Binding-site contacts:
Ligand atom OBM contacts residue ARG90 of chain 1.B at 3.2 Å (salt-bridge).
Ligand atom CAL contacts residue PRO27 of chain 1.B at 3.7 Å (hydrophobic).
Ligand atom CBJ contacts residue ARG90 of chain 1.B at 3.9 Å.
Ligand atom NAC contacts residue VAL32 of chain 1.B at 3.7 Å.
Ligand atom CAI contacts residue VAL91 of chain 1.B at 3.6 Å (hydrophobic).
Ligand atom CBF contacts residue VAL91 of chain 1.B at 3.9 Å (hydrophobic).
Ligand atom FBK contacts residue ARG90 of chain 1.B at 3.7 Å.
Ligand atom CAG contacts residue ILE39 of chain 1.B at 3.5 Å (hydrophobic).
Ligand atom FBK contacts residue TYR94 of chain 1.B at 3.2 Å.
Ligand atom CAB contacts residue ASN85 of chain 1.B at 3.8 Å.
Ligand atom FBL contacts residue VAL91 of chain 1.B at 3.4 Å.
Ligand atom CAF contacts residue VAL32 of chain 1.B at 3.9 Å (hydrophobic).
Ligand atom OAD contacts residue ASN85 of chain 1.B at 3.1 Å (h-bond).
Ligand atom CAF contacts residue PRO27 of chain 1.B at 3.5 Å (hydrophobic).
Ligand atom FBK contacts residue LEU26 of chain 1.B at 3.6 Å.
Ligand atom FBL contacts residue TYR94 of chain 1.B at 3.2 Å.
Ligand atom CAV contacts residue LEU26 of chain 1.B at 3.6 Å (hydrophobic).
Ligand atom CAF contacts residue VAL91 of chain 1.B at 3.7 Å (hydrophobic).
Ligand atom CAG contacts residue ASN85 of chain 1.B at 3.7 Å.
Ligand atom FBK contacts residue PRO27 of chain 1.B at 3.3 Å.
Ligand atom CBF contacts residue ARG90 of chain 1.B at 3.7 Å.
Ligand atom CBG contacts residue PRO27 of chain 1.B at 3.9 Å (hydrophobic).
Ligand atom CAA contacts residue VAL32 of chain 1.B at 3.8 Å (hydrophobic).
Ligand atom OAD contacts residue TYR84 of chain 1.B at 3.8 Å.
Ligand atom FBL contacts residue ARG90 of chain 1.B at 3.5 Å.
Ligand atom CAM contacts residue PRO27 of chain 1.B at 3.6 Å (hydrophobic).
Ligand atom FBK contacts residue PRO23 of chain 1.B at 3.4 Å.
Ligand atom NAC contacts residue ASN85 of chain 1.B at 3.1 Å (h-bond).
Ligand atom CAG contacts residue TYR84 of chain 1.B at 3.8 Å (hydrophobic).
Ligand atom CBE contacts residue ARG90 of chain 1.B at 3.8 Å.
Ligand atom CBG contacts residue ARG90 of chain 1.B at 3.8 Å.
Ligand atom CAB contacts residue VAL91 of chain 1.B at 3.8 Å (hydrophobic).
Ligand atom CAE contacts residue ASN85 of chain 1.B at 3.5 Å.
Ligand atom CBH contacts residue ARG90 of chain 1.B at 3.7 Å.
Ligand atom CAJ contacts residue VAL91 of chain 1.B at 3.9 Å (hydrophobic).
Ligand atom FBL contacts residue PRO27 of chain 1.B at 3.4 Å.
Ligand atom CAB contacts residue VAL32 of chain 1.B at 3.5 Å (hydrophobic).
Ligand atom CAF contacts residue PHE28 of chain 1.B at 3.8 Å (hydrophobic).
Ligand atom OAD contacts residue TYR42 of chain 1.B at 3.5 Å.
Ligand atom CBI contacts residue ARG90 of chain 1.B at 3.9 Å.

Sequence of chain 1.B:
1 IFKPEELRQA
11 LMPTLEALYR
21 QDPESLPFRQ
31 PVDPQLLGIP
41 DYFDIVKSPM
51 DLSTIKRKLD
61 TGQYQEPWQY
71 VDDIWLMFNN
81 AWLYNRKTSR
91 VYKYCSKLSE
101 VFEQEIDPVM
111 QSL

The small molecule below binds the protein below.
Small molecule (SMILES): COC1CCC(n2c([C@@H]3CCCC(=O)N3c3ccc(F)c(F)c3)nc3cc(-c4c(C)noc4C)ccc32)CC1